This small molecule binds to this protein.
Small molecule (SMILES): C[C@H](O)CONC(=O)c1oc2c(F)cncc2c1Nc1ccc(I)cc1F

Binding-site contacts:
Ligand atom O28 contacts residue GLY19 of chain 1.A at 3.7 Å.
Ligand atom N13 contacts residue VAL151 of chain 1.A at 3.2 Å (h-bond).
Ligand atom C15 contacts residue GLY150 of chain 1.A at 3.7 Å.
Ligand atom O8 contacts residue LYS37 of chain 1.A at 2.6 Å (salt-bridge).
Ligand atom C21 contacts residue PHE149 of chain 1.A at 3.7 Å (hydrophobic).
Ligand atom N13 contacts residue PHE149 of chain 1.A at 3.4 Å (h-bond).
Ligand atom C24 contacts residue MET83 of chain 1.A at 3.7 Å (hydrophobic).
Ligand atom C14 contacts residue GLY150 of chain 1.A at 3.5 Å.
Ligand atom I27 contacts residue VAL67 of chain 1.A at 3.4 Å.
Ligand atom O28 contacts residue GLY20 of chain 1.A at 3.5 Å.
Ligand atom F26 contacts residue ILE81 of chain 1.A at 3.4 Å.
Ligand atom C12 contacts residue PHE149 of chain 1.A at 3.4 Å (hydrophobic).
Ligand atom C11 contacts residue LEU155 of chain 1.A at 3.6 Å (hydrophobic).
Ligand atom C1 contacts residue ASN18 of chain 1.A at 3.4 Å.
Ligand atom C24 contacts residue CYS147 of chain 1.A at 3.6 Å (hydrophobic).
Ligand atom C12 contacts residue VAL151 of chain 1.A at 3.6 Å (hydrophobic).
Ligand atom O5 contacts residue LYS37 of chain 1.A at 3.4 Å (salt-bridge).
Ligand atom C4 contacts residue LYS37 of chain 1.A at 2.9 Å.
Ligand atom N13 contacts residue LEU55 of chain 1.A at 3.6 Å.
Ligand atom F26 contacts residue MET83 of chain 1.A at 3.4 Å.
Ligand atom N19 contacts residue ILE81 of chain 1.A at 3.3 Å.
Ligand atom C15 contacts residue PHE149 of chain 1.A at 3.6 Å (hydrophobic).
Ligand atom C16 contacts residue PHE149 of chain 1.A at 3.5 Å (hydrophobic).
Ligand atom F18 contacts residue ILE156 of chain 1.A at 3.2 Å.
Ligand atom F26 contacts residue LYS37 of chain 1.A at 3.5 Å.
Ligand atom C7 contacts residue LYS37 of chain 1.A at 3.6 Å.
Ligand atom C12 contacts residue LEU55 of chain 1.A at 3.6 Å (hydrophobic).
Ligand atom C14 contacts residue PHE149 of chain 1.A at 3.5 Å (hydrophobic).
Ligand atom C12 contacts residue LEU155 of chain 1.A at 3.7 Å (hydrophobic).
Ligand atom C21 contacts residue ASP148 of chain 1.A at 3.6 Å.
Ligand atom O28 contacts residue ILE39 of chain 1.A at 3.6 Å.
Ligand atom N13 contacts residue SER152 of chain 1.A at 3.2 Å (h-bond).
Ligand atom C7 contacts residue ASP148 of chain 1.A at 3.7 Å.
Ligand atom O8 contacts residue ASP148 of chain 1.A at 3.2 Å.
Ligand atom C25 contacts residue ILE81 of chain 1.A at 3.6 Å (hydrophobic).
Ligand atom C14 contacts residue VAL151 of chain 1.A at 3.2 Å (hydrophobic).
Ligand atom O5 contacts residue ASP148 of chain 1.A at 3.7 Å.
Ligand atom C11 contacts residue PHE149 of chain 1.A at 3.4 Å (hydrophobic).
Ligand atom C14 contacts residue SER152 of chain 1.A at 3.3 Å.
Ligand atom C1 contacts residue ACP1 of chain 1.I at 3.6 Å.

Sequence of chain 1.A:
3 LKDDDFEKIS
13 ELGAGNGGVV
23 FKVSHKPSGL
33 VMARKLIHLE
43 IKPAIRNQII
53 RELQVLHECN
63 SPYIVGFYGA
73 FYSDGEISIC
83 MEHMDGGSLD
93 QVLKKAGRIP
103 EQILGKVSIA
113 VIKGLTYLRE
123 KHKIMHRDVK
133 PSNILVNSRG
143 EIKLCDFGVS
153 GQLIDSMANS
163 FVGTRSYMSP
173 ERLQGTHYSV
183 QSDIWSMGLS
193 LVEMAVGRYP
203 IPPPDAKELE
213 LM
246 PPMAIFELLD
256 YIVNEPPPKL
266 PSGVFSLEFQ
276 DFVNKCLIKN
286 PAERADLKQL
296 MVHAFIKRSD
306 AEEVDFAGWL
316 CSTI

Sequence of chain 1.B:
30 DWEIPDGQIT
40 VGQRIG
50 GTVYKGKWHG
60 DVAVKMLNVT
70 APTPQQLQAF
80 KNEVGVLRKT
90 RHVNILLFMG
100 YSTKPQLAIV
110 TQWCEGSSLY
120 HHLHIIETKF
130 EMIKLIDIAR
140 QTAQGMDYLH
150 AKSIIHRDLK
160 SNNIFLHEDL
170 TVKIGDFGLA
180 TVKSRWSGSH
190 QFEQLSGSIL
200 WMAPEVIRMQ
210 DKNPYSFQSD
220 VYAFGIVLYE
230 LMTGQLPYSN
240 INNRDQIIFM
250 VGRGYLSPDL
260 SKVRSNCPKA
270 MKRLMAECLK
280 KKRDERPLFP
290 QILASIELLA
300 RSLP